Sequence of chain 2.A:
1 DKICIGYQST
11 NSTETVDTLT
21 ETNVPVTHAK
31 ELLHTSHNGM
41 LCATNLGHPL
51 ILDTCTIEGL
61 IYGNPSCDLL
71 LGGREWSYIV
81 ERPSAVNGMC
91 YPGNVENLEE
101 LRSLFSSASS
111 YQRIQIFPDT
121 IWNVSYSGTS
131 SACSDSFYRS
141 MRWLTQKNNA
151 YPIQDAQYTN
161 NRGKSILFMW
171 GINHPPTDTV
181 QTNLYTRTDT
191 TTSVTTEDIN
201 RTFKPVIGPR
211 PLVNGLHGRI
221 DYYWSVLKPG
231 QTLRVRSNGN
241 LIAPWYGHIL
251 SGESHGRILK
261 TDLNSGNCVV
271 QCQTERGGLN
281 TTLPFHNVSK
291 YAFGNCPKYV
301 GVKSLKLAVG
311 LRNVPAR

This small molecule binds to this protein.
Small molecule (SMILES): CC(=O)N[C@H]1[C@H]([C@H](O)[C@H](O)CO)O[C@@](O[C@@H]2[C@@H](O)[C@H](O)O[C@H](CO)[C@@H]2O)(C(=O)O)C[C@@H]1O

Binding-site contacts:
Ligand atom O9 contacts residue TYR91 of chain 2.A at 3.3 Å (h-bond).
Ligand atom C11 contacts residue GLY128 of chain 2.A at 3.4 Å.
Ligand atom C9 contacts residue TYR91 of chain 2.A at 3.7 Å (hydrophobic).
Ligand atom C9 contacts residue LEU184 of chain 2.A at 4.1 Å (hydrophobic).
Ligand atom O10 contacts residue LEU184 of chain 2.A at 3.2 Å.
Ligand atom O8 contacts residue TRP143 of chain 2.A at 3.7 Å.
Ligand atom O7 contacts residue LEU184 of chain 2.A at 3.8 Å.
Ligand atom C10 contacts residue LEU184 of chain 2.A at 4.1 Å (hydrophobic).
Ligand atom C11 contacts residue THR129 of chain 2.A at 3.9 Å.
Ligand atom C1 contacts residue SER131 of chain 2.A at 4.0 Å.
Ligand atom C4 contacts residue LEU216 of chain 2.A at 3.7 Å (hydrophobic).
Ligand atom O6 contacts residue LEU216 of chain 2.A at 4.2 Å.
Ligand atom O4 contacts residue THR129 of chain 2.A at 3.4 Å (h-bond).
Ligand atom C8 contacts residue TYR91 of chain 2.A at 3.9 Å (hydrophobic).
Ligand atom O1B contacts residue LEU216 of chain 2.A at 3.6 Å.
Ligand atom C11 contacts residue THR145 of chain 2.A at 3.8 Å.
Ligand atom C9 contacts residue VAL180 of chain 2.A at 3.8 Å (hydrophobic).
Ligand atom N5 contacts residue TRP143 of chain 2.A at 3.9 Å.
Ligand atom O9 contacts residue PRO176 of chain 2.A at 3.4 Å.
Ligand atom O6 contacts residue GLY215 of chain 2.A at 2.6 Å (h-bond).
Ligand atom C9 contacts residue TRP143 of chain 2.A at 4.0 Å (hydrophobic).
Ligand atom C4 contacts residue THR129 of chain 2.A at 3.0 Å.
Ligand atom C6 contacts residue LEU216 of chain 2.A at 3.5 Å (hydrophobic).
Ligand atom C6 contacts residue GLY215 of chain 2.A at 3.4 Å.
Ligand atom C11 contacts residue TRP143 of chain 2.A at 3.6 Å (hydrophobic).
Ligand atom C10 contacts residue THR129 of chain 2.A at 3.9 Å.
Ligand atom O1A contacts residue SER130 of chain 2.A at 3.4 Å.
Ligand atom C5 contacts residue LEU216 of chain 2.A at 3.5 Å (hydrophobic).
Ligand atom C5 contacts residue THR129 of chain 2.A at 3.5 Å.
Ligand atom C8 contacts residue TRP143 of chain 2.A at 4.0 Å (hydrophobic).
Ligand atom O4 contacts residue SER131 of chain 2.A at 3.8 Å.
Ligand atom O8 contacts residue LEU216 of chain 2.A at 4.1 Å.
Ligand atom O8 contacts residue TYR91 of chain 2.A at 2.9 Å (h-bond).
Ligand atom O1B contacts residue SER130 of chain 2.A at 3.3 Å (h-bond).
Ligand atom O9 contacts residue VAL180 of chain 2.A at 4.0 Å.
Ligand atom O1A contacts residue SER131 of chain 2.A at 2.9 Å (h-bond).
Ligand atom C6 contacts residue THR129 of chain 2.A at 4.0 Å.
Ligand atom C7 contacts residue TRP143 of chain 2.A at 3.6 Å (hydrophobic).
Ligand atom C1 contacts residue SER130 of chain 2.A at 3.8 Å.
Ligand atom N5 contacts residue THR129 of chain 2.A at 2.9 Å (h-bond).